Sequence of chain 1.C:
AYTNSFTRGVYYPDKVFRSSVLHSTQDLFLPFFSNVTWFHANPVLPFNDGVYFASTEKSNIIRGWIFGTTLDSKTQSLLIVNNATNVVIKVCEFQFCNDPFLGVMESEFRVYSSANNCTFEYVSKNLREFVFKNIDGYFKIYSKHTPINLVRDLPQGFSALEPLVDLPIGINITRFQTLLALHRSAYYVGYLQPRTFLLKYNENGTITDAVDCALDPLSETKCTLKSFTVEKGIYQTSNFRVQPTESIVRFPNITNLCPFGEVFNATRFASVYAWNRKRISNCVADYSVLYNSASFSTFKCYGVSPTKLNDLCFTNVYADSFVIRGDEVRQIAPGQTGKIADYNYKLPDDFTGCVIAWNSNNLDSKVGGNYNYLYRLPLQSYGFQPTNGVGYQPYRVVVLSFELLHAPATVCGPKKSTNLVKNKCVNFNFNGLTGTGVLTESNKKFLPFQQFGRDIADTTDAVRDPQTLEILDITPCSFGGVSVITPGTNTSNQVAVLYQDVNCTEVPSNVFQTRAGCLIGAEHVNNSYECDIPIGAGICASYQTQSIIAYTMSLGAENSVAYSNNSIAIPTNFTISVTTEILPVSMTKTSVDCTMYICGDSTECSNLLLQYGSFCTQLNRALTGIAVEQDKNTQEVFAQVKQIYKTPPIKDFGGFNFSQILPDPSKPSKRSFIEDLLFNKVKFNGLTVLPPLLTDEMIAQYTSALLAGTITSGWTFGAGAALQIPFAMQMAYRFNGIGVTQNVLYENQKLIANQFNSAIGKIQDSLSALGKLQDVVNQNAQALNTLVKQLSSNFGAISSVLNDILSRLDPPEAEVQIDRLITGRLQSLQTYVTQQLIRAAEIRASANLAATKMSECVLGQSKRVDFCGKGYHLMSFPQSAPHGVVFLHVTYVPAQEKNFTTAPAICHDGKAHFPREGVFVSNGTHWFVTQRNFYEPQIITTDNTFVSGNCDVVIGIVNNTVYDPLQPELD

This small molecule binds to this protein.
Small molecule (SMILES): CC(=O)N[C@@H]1[C@@H](O)[C@H](O)[C@@H](CO)O[C@H]1O

Binding-site contacts:
Ligand atom O7 contacts residue ASN61 of chain 1.C at 3.8 Å.
Ligand atom N2 contacts residue ASN61 of chain 1.C at 2.8 Å (h-bond).
Ligand atom C7 contacts residue ASN61 of chain 1.C at 3.3 Å.
Ligand atom C4 contacts residue ASN61 of chain 1.C at 4.3 Å.
Ligand atom C8 contacts residue ASN61 of chain 1.C at 3.6 Å.
Ligand atom C2 contacts residue TYR28 of chain 1.C at 4.5 Å (hydrophobic).
Ligand atom C2 contacts residue ASN61 of chain 1.C at 2.5 Å.
Ligand atom C5 contacts residue TYR28 of chain 1.C at 4.0 Å (hydrophobic).
Ligand atom C1 contacts residue ASN61 of chain 1.C at 1.4 Å.
Ligand atom O5 contacts residue TYR28 of chain 1.C at 4.0 Å.
Ligand atom C5 contacts residue ASN61 of chain 1.C at 3.6 Å.
Ligand atom N2 contacts residue TYR28 of chain 1.C at 4.4 Å.
Ligand atom O5 contacts residue ASN61 of chain 1.C at 2.4 Å (h-bond).
Ligand atom C3 contacts residue ASN61 of chain 1.C at 3.8 Å.
Ligand atom C1 contacts residue TYR28 of chain 1.C at 3.5 Å (hydrophobic).